Sequence of chain 1.E:
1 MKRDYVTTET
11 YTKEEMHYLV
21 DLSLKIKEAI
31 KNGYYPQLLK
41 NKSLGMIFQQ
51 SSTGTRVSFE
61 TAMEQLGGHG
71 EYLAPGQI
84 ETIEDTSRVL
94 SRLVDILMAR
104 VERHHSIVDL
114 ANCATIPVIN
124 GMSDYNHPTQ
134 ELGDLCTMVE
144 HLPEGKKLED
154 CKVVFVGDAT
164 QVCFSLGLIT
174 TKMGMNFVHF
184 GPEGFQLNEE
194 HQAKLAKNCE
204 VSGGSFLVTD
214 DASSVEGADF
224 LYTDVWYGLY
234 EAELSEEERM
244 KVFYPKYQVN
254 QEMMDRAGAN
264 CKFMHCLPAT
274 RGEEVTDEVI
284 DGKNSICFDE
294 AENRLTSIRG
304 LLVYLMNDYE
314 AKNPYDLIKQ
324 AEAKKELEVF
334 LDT

A small-molecule ligand and the protein it binds are described below.
Small molecule (SMILES): N[C@@H](CCCNC(=O)CP(=O)(O)O)C(=O)O

Binding-site contacts:
Ligand atom C1 contacts residue HIS130 of chain 1.E at 3.8 Å.
Ligand atom P contacts residue SER52 of chain 1.E at 3.8 Å.
Ligand atom NE contacts residue LEU270 of chain 1.E at 2.9 Å (h-bond).
Ligand atom OXT contacts residue MET125 of chain 1.E at 3.8 Å.
Ligand atom C1 contacts residue ARG103 of chain 1.E at 3.8 Å.
Ligand atom C1 contacts residue LEU270 of chain 1.E at 3.7 Å (hydrophobic).
Ligand atom C1 contacts residue ARG297 of chain 1.E at 3.7 Å.
Ligand atom N contacts residue THR163 of chain 1.E at 3.7 Å.
Ligand atom N contacts residue GLN164 of chain 1.E at 2.8 Å (h-bond).
Ligand atom O1 contacts residue GLN133 of chain 1.E at 3.9 Å.
Ligand atom O contacts residue GAI1 of chain 1.Y at 3.0 Å (h-bond).
Ligand atom C1P contacts residue LEU270 of chain 1.E at 3.6 Å (hydrophobic).
Ligand atom O3P contacts residue THR53 of chain 1.E at 2.8 Å (h-bond).
Ligand atom O2P contacts residue THR53 of chain 1.E at 3.8 Å.
Ligand atom CD contacts residue LEU270 of chain 1.E at 3.8 Å (hydrophobic).
Ligand atom O2P contacts residue THR55 of chain 1.E at 2.7 Å (h-bond).
Ligand atom N contacts residue ASP227 of chain 1.E at 2.8 Å (salt-bridge).
Ligand atom O2P contacts residue SER52 of chain 1.E at 2.7 Å (h-bond).
Ligand atom P contacts residue GLY54 of chain 1.E at 3.7 Å.
Ligand atom CB contacts residue ASP227 of chain 1.E at 3.8 Å.
Ligand atom CD contacts residue HIS130 of chain 1.E at 3.8 Å.
Ligand atom O1P contacts residue ARG103 of chain 1.E at 2.8 Å (salt-bridge).
Ligand atom O1 contacts residue THR55 of chain 1.E at 3.3 Å (h-bond).
Ligand atom O1P contacts residue GAI1 of chain 1.Y at 3.8 Å.
Ligand atom O2P contacts residue GLY54 of chain 1.E at 3.5 Å (h-bond).
Ligand atom O1 contacts residue HIS130 of chain 1.E at 2.8 Å (h-bond).
Ligand atom O1 contacts residue ARG297 of chain 1.E at 3.1 Å (salt-bridge).
Ligand atom CB contacts residue MET125 of chain 1.E at 3.9 Å (hydrophobic).
Ligand atom O3P contacts residue SER52 of chain 1.E at 3.9 Å.
Ligand atom O2P contacts residue ARG103 of chain 1.E at 3.2 Å (salt-bridge).
Ligand atom O3P contacts residue GLY54 of chain 1.E at 2.8 Å (h-bond).
Ligand atom CB contacts residue GLN164 of chain 1.E at 3.6 Å.
Ligand atom CB contacts residue VAL165 of chain 1.E at 3.8 Å (hydrophobic).
Ligand atom O1 contacts residue ARG103 of chain 1.E at 3.1 Å (salt-bridge).
Ligand atom OXT contacts residue GLN164 of chain 1.E at 3.0 Å (h-bond).
Ligand atom C contacts residue GAI1 of chain 1.Y at 3.8 Å.
Ligand atom P contacts residue THR53 of chain 1.E at 3.8 Å.
Ligand atom CA contacts residue GLN164 of chain 1.E at 3.6 Å.
Ligand atom P contacts residue ARG103 of chain 1.E at 3.8 Å.
Ligand atom CA contacts residue ASP227 of chain 1.E at 3.5 Å.